Sequence of chain 1.A:
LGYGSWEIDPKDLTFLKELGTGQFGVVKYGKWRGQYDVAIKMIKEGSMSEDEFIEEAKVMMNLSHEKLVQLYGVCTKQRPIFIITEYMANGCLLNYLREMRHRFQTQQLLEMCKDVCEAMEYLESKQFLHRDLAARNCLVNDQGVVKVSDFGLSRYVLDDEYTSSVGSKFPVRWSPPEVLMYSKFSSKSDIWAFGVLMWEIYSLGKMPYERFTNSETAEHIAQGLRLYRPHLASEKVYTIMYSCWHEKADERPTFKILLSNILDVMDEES

Binding-site contacts:
Ligand atom C29 contacts residue SER154 of chain 1.A at 3.6 Å.
Ligand atom C6 contacts residue LEU139 of chain 1.A at 3.5 Å (hydrophobic).
Ligand atom C19 contacts residue GLY20 of chain 1.A at 3.7 Å.
Ligand atom C13 contacts residue GLY91 of chain 1.A at 3.5 Å.
Ligand atom C6 contacts residue ALA39 of chain 1.A at 3.6 Å (hydrophobic).
Ligand atom C23 contacts residue ASP150 of chain 1.A at 3.3 Å.
Ligand atom C9 contacts residue MET88 of chain 1.A at 3.6 Å (hydrophobic).
Ligand atom C23 contacts residue LYS41 of chain 1.A at 3.4 Å.
Ligand atom N2 contacts residue MET88 of chain 1.A at 2.8 Å (h-bond).
Ligand atom C31 contacts residue ALA89 of chain 1.A at 3.6 Å (hydrophobic).
Ligand atom C28 contacts residue GLN23 of chain 1.A at 3.6 Å.
Ligand atom C7 contacts residue GLU86 of chain 1.A at 3.3 Å.
Ligand atom O2 contacts residue ASP150 of chain 1.A at 3.0 Å (salt-bridge).
Ligand atom O1 contacts residue LYS41 of chain 1.A at 2.9 Å (salt-bridge).
Ligand atom O1 contacts residue VAL27 of chain 1.A at 3.7 Å.
Ligand atom C2 contacts residue VAL27 of chain 1.A at 3.6 Å (hydrophobic).
Ligand atom N8 contacts residue PHE24 of chain 1.A at 3.4 Å.
Ligand atom C22 contacts residue THR21 of chain 1.A at 3.6 Å.
Ligand atom C27 contacts residue ASN137 of chain 1.A at 3.5 Å.
Ligand atom N7 contacts residue ASP150 of chain 1.A at 3.5 Å (salt-bridge).
Ligand atom C11 contacts residue GLY91 of chain 1.A at 3.4 Å.
Ligand atom C29 contacts residue LEU153 of chain 1.A at 3.6 Å (hydrophobic).
Ligand atom C32 contacts residue ALA89 of chain 1.A at 3.3 Å (hydrophobic).
Ligand atom N6 contacts residue ASP150 of chain 1.A at 3.7 Å.
Ligand atom C8 contacts residue LEU19 of chain 1.A at 3.7 Å (hydrophobic).
Ligand atom C24 contacts residue ASP150 of chain 1.A at 3.0 Å.
Ligand atom O2 contacts residue LYS41 of chain 1.A at 3.5 Å (salt-bridge).
Ligand atom C16 contacts residue VAL27 of chain 1.A at 3.6 Å (hydrophobic).
Ligand atom C32 contacts residue MET88 of chain 1.A at 3.4 Å (hydrophobic).
Ligand atom N1 contacts residue MET88 of chain 1.A at 3.0 Å (h-bond).
Ligand atom N8 contacts residue ASP150 of chain 1.A at 3.5 Å (salt-bridge).
Ligand atom O2 contacts residue PHE24 of chain 1.A at 3.5 Å.
Ligand atom N3 contacts residue LEU19 of chain 1.A at 3.7 Å.
Ligand atom C22 contacts residue GLY22 of chain 1.A at 3.7 Å.
Ligand atom C7 contacts residue ALA39 of chain 1.A at 3.4 Å (hydrophobic).
Ligand atom C4 contacts residue LYS41 of chain 1.A at 3.5 Å.
Ligand atom C7 contacts residue LEU139 of chain 1.A at 3.6 Å (hydrophobic).
Ligand atom C32 contacts residue TYR87 of chain 1.A at 3.4 Å (hydrophobic).
Ligand atom C12 contacts residue GLY91 of chain 1.A at 3.5 Å.
Ligand atom C4 contacts residue ASP150 of chain 1.A at 3.6 Å.

The small molecule below binds the protein below.
Small molecule (SMILES): Cc1nn(C(C)C)c(C)c1-c1nc2c(-c3ccc4c(c3)CCCC[C@H]4NC(=O)c3nc(C(C)(C)C)no3)ccnc2[nH]1